Sequence of chain 1.A:
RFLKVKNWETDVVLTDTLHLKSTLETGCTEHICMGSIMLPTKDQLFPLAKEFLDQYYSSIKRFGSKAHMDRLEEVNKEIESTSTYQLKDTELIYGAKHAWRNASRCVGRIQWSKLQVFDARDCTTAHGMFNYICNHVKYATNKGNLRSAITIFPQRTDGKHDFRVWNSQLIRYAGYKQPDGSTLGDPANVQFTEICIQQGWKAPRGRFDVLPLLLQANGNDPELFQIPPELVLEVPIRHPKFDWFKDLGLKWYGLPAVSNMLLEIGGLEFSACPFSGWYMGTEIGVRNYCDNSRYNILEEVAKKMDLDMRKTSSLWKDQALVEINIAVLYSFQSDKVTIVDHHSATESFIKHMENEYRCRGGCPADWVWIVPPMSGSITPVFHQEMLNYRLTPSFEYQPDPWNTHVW

Sequence of chain 1.B:
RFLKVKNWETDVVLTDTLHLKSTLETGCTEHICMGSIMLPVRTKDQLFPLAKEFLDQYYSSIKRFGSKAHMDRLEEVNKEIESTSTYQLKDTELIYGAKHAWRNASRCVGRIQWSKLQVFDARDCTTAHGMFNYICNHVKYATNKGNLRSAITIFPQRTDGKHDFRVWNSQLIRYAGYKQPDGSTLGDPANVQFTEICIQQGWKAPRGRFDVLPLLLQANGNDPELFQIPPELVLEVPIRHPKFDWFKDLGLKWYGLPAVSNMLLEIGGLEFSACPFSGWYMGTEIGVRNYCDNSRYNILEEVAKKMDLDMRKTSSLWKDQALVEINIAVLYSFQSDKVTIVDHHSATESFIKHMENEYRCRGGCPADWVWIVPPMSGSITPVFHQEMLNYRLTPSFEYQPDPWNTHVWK

Binding-site contacts:
Ligand atom C2' contacts residue H4B1 of chain 1.I at 3.5 Å.
Ligand atom C2 contacts residue GLN182 of chain 1.B at 3.4 Å.
Ligand atom C3 contacts residue HEM1 of chain 1.H at 3.8 Å.
Ligand atom C14 contacts residue GLY290 of chain 1.B at 3.7 Å.
Ligand atom C5' contacts residue H4B1 of chain 1.I at 3.3 Å.
Ligand atom N11 contacts residue HEM1 of chain 1.H at 2.7 Å (h-bond).
Ligand atom C16 contacts residue GLU296 of chain 1.B at 3.2 Å.
Ligand atom N61 contacts residue HEM1 of chain 1.H at 2.8 Å (h-bond).
Ligand atom N1 contacts residue HEM1 of chain 1.H at 3.4 Å (h-bond).
Ligand atom F13 contacts residue PHE288 of chain 1.B at 3.5 Å.
Ligand atom C21 contacts residue HEM1 of chain 1.H at 3.5 Å.
Ligand atom F13 contacts residue GLY290 of chain 1.B at 3.3 Å.
Ligand atom C14 contacts residue HEM1 of chain 1.H at 3.3 Å.
Ligand atom N1' contacts residue H4B1 of chain 1.I at 2.7 Å (h-bond).
Ligand atom N2 contacts residue HEM1 of chain 1.H at 2.8 Å (h-bond).
Ligand atom C13 contacts residue HEM1 of chain 1.H at 3.8 Å.
Ligand atom C16 contacts residue HEM1 of chain 1.H at 3.5 Å.
Ligand atom N1' contacts residue HEM1 of chain 1.H at 2.8 Å (h-bond).
Ligand atom C14 contacts residue TRP291 of chain 1.B at 3.7 Å (hydrophobic).
Ligand atom C2' contacts residue HEM1 of chain 1.H at 3.3 Å.
Ligand atom C61 contacts residue HEM1 of chain 1.H at 3.6 Å.
Ligand atom N11 contacts residue TRP382 of chain 1.B at 3.7 Å.
Ligand atom C2 contacts residue HEM1 of chain 1.H at 3.6 Å.
Ligand atom C3 contacts residue VAL271 of chain 1.B at 3.6 Å (hydrophobic).
Ligand atom C41 contacts residue MET40 of chain 1.B at 3.7 Å (hydrophobic).
Ligand atom C1 contacts residue HEM1 of chain 1.H at 3.3 Å.
Ligand atom C15 contacts residue HEM1 of chain 1.H at 3.4 Å.
Ligand atom F13 contacts residue HEM1 of chain 1.H at 3.4 Å.
Ligand atom C5' contacts residue HEM1 of chain 1.H at 3.6 Å.
Ligand atom C71 contacts residue HEM1 of chain 1.H at 3.5 Å.
Ligand atom F13 contacts residue SER289 of chain 1.B at 3.6 Å.
Ligand atom C11 contacts residue HEM1 of chain 1.H at 3.6 Å.
Ligand atom C5' contacts residue TRP382 of chain 1.B at 3.3 Å (hydrophobic).
Ligand atom C61 contacts residue TYR410 of chain 1.B at 3.5 Å (hydrophobic).
Ligand atom C81 contacts residue TRP10 of chain 1.A at 3.6 Å (hydrophobic).
Ligand atom N61 contacts residue ARG118 of chain 1.B at 3.6 Å (salt-bridge).
Ligand atom C15 contacts residue TRP291 of chain 1.B at 3.3 Å (hydrophobic).
Ligand atom C4 contacts residue HEM1 of chain 1.H at 3.6 Å.
Ligand atom C3 contacts residue GLU296 of chain 1.B at 3.7 Å.
Ligand atom C51 contacts residue TYR410 of chain 1.B at 3.5 Å (hydrophobic).

This small molecule binds to this protein.
Small molecule (SMILES): Cc1cc(N)nc(C[C@@H]2CNC[C@@H]2NCCNCCc2cccc(F)c2)c1